This small molecule binds to this protein.
Small molecule (SMILES): CCCC(=O)O

Binding-site contacts:
Ligand atom O1 contacts residue TYR241 of chain 1.D at 2.9 Å (h-bond).
Ligand atom C1 contacts residue VAL150 of chain 1.D at 3.8 Å (hydrophobic).
Ligand atom O2 contacts residue PHE96 of chain 1.D at 3.5 Å.
Ligand atom C1 contacts residue MET188 of chain 1.D at 3.7 Å (hydrophobic).
Ligand atom C4 contacts residue TYR241 of chain 1.D at 3.6 Å (hydrophobic).
Ligand atom C4 contacts residue PHE96 of chain 1.D at 3.8 Å (hydrophobic).
Ligand atom C4 contacts residue ARG258 of chain 1.D at 3.6 Å.
Ligand atom C3 contacts residue ARG185 of chain 1.D at 3.7 Å.
Ligand atom C4 contacts residue ARG185 of chain 1.D at 3.8 Å.
Ligand atom C1 contacts residue CYS147 of chain 1.D at 4.4 Å (hydrophobic).
Ligand atom C3 contacts residue VAL150 of chain 1.D at 4.4 Å (hydrophobic).
Ligand atom O1 contacts residue HIS245 of chain 1.D at 3.2 Å.
Ligand atom C3 contacts residue TYR241 of chain 1.D at 3.6 Å (hydrophobic).
Ligand atom C2 contacts residue TYR241 of chain 1.D at 4.3 Å (hydrophobic).
Ligand atom C2 contacts residue PHE96 of chain 1.D at 3.5 Å (hydrophobic).
Ligand atom C4 contacts residue HIS245 of chain 1.D at 3.9 Å.
Ligand atom O1 contacts residue ARG185 of chain 1.D at 3.9 Å.
Ligand atom O2 contacts residue ARG185 of chain 1.D at 4.1 Å.
Ligand atom O2 contacts residue ARG258 of chain 1.D at 3.9 Å.
Ligand atom C1 contacts residue TYR100 of chain 1.D at 3.7 Å (hydrophobic).
Ligand atom C3 contacts residue HIS245 of chain 1.D at 3.8 Å.
Ligand atom O2 contacts residue VAL150 of chain 1.D at 4.1 Å.
Ligand atom O1 contacts residue PHE96 of chain 1.D at 3.9 Å.
Ligand atom C3 contacts residue PHE96 of chain 1.D at 4.4 Å (hydrophobic).
Ligand atom O1 contacts residue ARG258 of chain 1.D at 2.8 Å (salt-bridge).
Ligand atom C2 contacts residue VAL150 of chain 1.D at 4.0 Å (hydrophobic).
Ligand atom C1 contacts residue PHE96 of chain 1.D at 4.5 Å (hydrophobic).

Sequence of chain 1.D:
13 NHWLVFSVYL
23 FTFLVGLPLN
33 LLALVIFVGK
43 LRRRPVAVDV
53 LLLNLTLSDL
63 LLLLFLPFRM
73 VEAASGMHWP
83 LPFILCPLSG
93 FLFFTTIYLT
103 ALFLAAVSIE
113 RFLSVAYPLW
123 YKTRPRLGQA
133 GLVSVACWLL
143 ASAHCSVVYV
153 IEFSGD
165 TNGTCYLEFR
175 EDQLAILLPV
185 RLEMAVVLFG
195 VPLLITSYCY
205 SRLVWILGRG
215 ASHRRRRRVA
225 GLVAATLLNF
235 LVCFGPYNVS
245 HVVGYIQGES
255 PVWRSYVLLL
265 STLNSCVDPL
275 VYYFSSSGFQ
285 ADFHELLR